Sequence of chain 1.C:
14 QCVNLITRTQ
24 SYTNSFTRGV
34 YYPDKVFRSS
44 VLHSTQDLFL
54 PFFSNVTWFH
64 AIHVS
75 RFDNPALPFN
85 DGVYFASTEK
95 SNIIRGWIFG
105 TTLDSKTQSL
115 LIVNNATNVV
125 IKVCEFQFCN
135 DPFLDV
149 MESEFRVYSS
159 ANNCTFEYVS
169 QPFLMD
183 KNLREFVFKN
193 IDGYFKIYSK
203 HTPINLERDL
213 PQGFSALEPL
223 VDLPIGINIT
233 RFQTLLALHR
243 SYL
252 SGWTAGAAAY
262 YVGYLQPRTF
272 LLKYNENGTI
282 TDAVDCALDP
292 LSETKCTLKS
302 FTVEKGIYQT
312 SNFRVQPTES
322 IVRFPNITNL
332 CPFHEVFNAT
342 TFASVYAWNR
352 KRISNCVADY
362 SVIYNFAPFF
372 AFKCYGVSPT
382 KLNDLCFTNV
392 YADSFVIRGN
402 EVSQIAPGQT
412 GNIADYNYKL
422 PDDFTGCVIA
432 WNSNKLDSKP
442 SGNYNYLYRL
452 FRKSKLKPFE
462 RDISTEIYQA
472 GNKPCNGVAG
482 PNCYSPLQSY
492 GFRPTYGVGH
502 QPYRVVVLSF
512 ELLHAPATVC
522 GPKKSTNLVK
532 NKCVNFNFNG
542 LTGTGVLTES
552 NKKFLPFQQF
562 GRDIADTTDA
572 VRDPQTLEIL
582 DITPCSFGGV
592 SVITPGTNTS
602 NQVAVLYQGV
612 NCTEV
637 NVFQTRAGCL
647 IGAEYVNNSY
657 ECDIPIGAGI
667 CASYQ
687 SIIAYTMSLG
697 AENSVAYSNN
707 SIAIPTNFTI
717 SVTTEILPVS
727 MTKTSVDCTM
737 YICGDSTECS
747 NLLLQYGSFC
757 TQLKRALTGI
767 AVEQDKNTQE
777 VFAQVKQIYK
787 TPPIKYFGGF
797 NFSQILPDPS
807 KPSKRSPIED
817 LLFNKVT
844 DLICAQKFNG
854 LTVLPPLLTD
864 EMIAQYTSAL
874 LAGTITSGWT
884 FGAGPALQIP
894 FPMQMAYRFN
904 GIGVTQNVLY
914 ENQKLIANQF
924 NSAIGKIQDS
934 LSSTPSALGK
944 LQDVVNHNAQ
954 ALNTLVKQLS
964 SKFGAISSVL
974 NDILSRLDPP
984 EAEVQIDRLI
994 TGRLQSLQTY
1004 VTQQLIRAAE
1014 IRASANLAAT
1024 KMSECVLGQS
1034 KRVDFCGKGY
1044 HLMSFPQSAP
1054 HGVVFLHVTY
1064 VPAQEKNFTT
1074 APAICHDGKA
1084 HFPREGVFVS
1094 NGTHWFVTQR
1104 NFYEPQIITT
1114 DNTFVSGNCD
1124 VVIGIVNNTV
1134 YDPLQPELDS

Binding-site contacts:
Ligand atom C7 contacts residue ASN705 of chain 1.C at 4.1 Å.
Ligand atom C5 contacts residue ASN705 of chain 1.C at 3.7 Å.
Ligand atom N2 contacts residue ASN705 of chain 1.C at 3.0 Å (h-bond).
Ligand atom C7 contacts residue TYR792 of chain 1.A at 3.5 Å (hydrophobic).
Ligand atom N2 contacts residue TYR792 of chain 1.A at 4.0 Å.
Ligand atom C2 contacts residue ASN705 of chain 1.C at 2.6 Å.
Ligand atom C1 contacts residue ASN705 of chain 1.C at 1.5 Å.
Ligand atom C8 contacts residue TYR792 of chain 1.A at 4.1 Å (hydrophobic).
Ligand atom C2 contacts residue TYR792 of chain 1.A at 4.0 Å (hydrophobic).
Ligand atom C3 contacts residue ASN705 of chain 1.C at 3.9 Å.
Ligand atom O6 contacts residue ASN705 of chain 1.C at 3.7 Å.
Ligand atom O5 contacts residue ASN705 of chain 1.C at 2.4 Å (h-bond).
Ligand atom O7 contacts residue TYR792 of chain 1.A at 3.2 Å.
Ligand atom C4 contacts residue ASN705 of chain 1.C at 4.3 Å.

This protein binds this small molecule.
Small molecule (SMILES): CC(=O)N[C@@H]1[C@@H](O)[C@H](O)[C@@H](CO)O[C@H]1O

Sequence of chain 1.A:
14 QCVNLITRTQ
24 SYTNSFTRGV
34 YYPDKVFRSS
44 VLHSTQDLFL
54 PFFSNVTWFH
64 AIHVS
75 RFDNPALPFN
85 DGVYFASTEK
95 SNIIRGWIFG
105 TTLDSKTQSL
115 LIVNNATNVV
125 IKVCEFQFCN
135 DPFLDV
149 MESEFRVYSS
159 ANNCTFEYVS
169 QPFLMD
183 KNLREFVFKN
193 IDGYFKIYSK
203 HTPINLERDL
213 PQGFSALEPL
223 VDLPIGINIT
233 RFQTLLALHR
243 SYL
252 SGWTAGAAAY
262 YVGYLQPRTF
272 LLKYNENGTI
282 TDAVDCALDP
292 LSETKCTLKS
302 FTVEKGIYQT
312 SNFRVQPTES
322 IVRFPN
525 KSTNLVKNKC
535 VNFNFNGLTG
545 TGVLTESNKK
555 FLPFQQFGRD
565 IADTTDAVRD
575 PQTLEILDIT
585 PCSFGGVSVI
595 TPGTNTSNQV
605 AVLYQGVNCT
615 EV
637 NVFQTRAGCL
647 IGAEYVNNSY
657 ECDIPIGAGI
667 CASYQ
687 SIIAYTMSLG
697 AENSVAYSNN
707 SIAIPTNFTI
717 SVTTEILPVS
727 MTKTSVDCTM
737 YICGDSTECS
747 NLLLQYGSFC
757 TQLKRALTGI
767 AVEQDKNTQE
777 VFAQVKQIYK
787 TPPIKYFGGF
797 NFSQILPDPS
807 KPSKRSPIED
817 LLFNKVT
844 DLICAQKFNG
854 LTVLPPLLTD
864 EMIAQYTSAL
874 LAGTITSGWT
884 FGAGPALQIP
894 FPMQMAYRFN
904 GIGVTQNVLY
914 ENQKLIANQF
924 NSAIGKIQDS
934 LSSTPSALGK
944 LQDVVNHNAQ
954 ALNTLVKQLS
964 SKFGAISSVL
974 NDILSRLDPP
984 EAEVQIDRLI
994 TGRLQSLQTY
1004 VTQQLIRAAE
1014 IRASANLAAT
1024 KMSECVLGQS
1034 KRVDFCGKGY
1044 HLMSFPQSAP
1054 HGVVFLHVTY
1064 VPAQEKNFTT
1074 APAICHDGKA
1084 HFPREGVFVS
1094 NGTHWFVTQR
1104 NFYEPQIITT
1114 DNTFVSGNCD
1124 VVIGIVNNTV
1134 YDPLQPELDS